Sequence of chain 1.C:
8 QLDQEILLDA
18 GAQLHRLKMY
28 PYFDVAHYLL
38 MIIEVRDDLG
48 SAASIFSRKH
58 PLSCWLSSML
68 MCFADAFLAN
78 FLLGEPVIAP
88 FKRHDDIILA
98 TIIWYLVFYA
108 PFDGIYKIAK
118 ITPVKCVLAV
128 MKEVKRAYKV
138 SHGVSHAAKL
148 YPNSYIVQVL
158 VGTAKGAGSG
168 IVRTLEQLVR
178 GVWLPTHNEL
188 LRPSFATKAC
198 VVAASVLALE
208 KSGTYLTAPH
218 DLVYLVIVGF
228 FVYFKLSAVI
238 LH

Binding-site contacts:
Ligand atom C25 contacts residue LEU63 of chain 1.C at 3.8 Å (hydrophobic).
Ligand atom C6 contacts residue PT51 of chain 1.E at 4.3 Å.
Ligand atom C57 contacts residue PT51 of chain 1.E at 3.7 Å.
Ligand atom O49 contacts residue THR194 of chain 1.B at 3.6 Å (h-bond).
Ligand atom C28 contacts residue LEU63 of chain 1.C at 4.3 Å (hydrophobic).
Ligand atom C11 contacts residue PHE53 of chain 1.C at 4.2 Å (hydrophobic).
Ligand atom C28 contacts residue THR160 of chain 1.B at 4.3 Å.
Ligand atom C43 contacts residue VAL156 of chain 1.B at 4.1 Å (hydrophobic).
Ligand atom C4 contacts residue SER60 of chain 1.C at 3.7 Å.
Ligand atom C37 contacts residue LEU157 of chain 1.B at 4.2 Å (hydrophobic).
Ligand atom C34 contacts residue LEU157 of chain 1.B at 3.4 Å (hydrophobic).
Ligand atom O5 contacts residue SER60 of chain 1.C at 2.8 Å (h-bond).
Ligand atom O61 contacts residue ARG177 of chain 1.C at 4.0 Å.
Ligand atom C4 contacts residue PT51 of chain 1.E at 3.8 Å.
Ligand atom C22 contacts residue LEU59 of chain 1.C at 4.2 Å (hydrophobic).
Ligand atom C37 contacts residue VAL198 of chain 1.B at 4.2 Å (hydrophobic).
Ligand atom C31 contacts residue VAL198 of chain 1.B at 3.3 Å (hydrophobic).
Ligand atom C34 contacts residue VAL198 of chain 1.B at 4.2 Å (hydrophobic).
Ligand atom C37 contacts residue LEU59 of chain 1.C at 3.6 Å (hydrophobic).
Ligand atom O1 contacts residue HIS57 of chain 1.C at 3.3 Å.
Ligand atom O55 contacts residue HIS57 of chain 1.C at 3.5 Å.
Ligand atom C40 contacts residue VAL156 of chain 1.B at 4.1 Å (hydrophobic).
Ligand atom C31 contacts residue LEU59 of chain 1.C at 3.4 Å (hydrophobic).
Ligand atom C6 contacts residue SER60 of chain 1.C at 3.8 Å.
Ligand atom C28 contacts residue VAL198 of chain 1.B at 4.3 Å (hydrophobic).
Ligand atom C19 contacts residue PT51 of chain 1.E at 3.6 Å.
Ligand atom O6 contacts residue PHE53 of chain 1.C at 2.8 Å.
Ligand atom C37 contacts residue TRP62 of chain 1.C at 3.8 Å (hydrophobic).
Ligand atom C18 contacts residue PT51 of chain 1.E at 3.8 Å.
Ligand atom O61 contacts residue PT51 of chain 1.E at 2.6 Å (h-bond).
Ligand atom O16 contacts residue SER60 of chain 1.C at 3.3 Å.
Ligand atom C28 contacts residue PT51 of chain 1.E at 4.0 Å.
Ligand atom C10 contacts residue HIS57 of chain 1.C at 3.6 Å.
Ligand atom C18 contacts residue THR194 of chain 1.B at 4.0 Å.
Ligand atom O49 contacts residue PT51 of chain 1.E at 3.6 Å.
Ligand atom C40 contacts residue VAL198 of chain 1.B at 3.3 Å (hydrophobic).
Ligand atom C57 contacts residue SER60 of chain 1.C at 3.5 Å.
Ligand atom C2 contacts residue HIS57 of chain 1.C at 4.2 Å.
Ligand atom O6 contacts residue HIS57 of chain 1.C at 4.2 Å.
Ligand atom C3 contacts residue HIS57 of chain 1.C at 3.8 Å.

Sequence of chain 1.B:
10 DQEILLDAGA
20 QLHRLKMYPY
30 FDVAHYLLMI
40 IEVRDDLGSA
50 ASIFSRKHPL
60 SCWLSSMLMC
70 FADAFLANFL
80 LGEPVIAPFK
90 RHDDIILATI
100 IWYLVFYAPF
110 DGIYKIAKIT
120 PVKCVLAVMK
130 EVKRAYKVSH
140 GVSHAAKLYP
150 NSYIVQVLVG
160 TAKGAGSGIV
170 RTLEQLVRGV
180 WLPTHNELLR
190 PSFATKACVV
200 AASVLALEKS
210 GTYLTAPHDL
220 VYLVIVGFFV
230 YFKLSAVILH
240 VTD

The protein below binds the small molecule below.
Small molecule (SMILES): CCCCCCCCCCO[C@@H]1O[C@H](CO)[C@@H](O[C@H]2O[C@H](CO)[C@@H](O)[C@H](O)[C@H]2O)[C@H](O)[C@H]1O